A small-molecule ligand and the protein it binds are described below.
Small molecule (SMILES): CC(=O)N[C@H]1[C@H](O[C@H]2[C@H](O)[C@@H](NC(C)=O)CO[C@@H]2CO)O[C@H](CO)[C@@H](O[C@@H]2O[C@H](CO)[C@@H](O)[C@H](O)[C@@H]2O)[C@@H]1O

Sequence of chain 1.A:
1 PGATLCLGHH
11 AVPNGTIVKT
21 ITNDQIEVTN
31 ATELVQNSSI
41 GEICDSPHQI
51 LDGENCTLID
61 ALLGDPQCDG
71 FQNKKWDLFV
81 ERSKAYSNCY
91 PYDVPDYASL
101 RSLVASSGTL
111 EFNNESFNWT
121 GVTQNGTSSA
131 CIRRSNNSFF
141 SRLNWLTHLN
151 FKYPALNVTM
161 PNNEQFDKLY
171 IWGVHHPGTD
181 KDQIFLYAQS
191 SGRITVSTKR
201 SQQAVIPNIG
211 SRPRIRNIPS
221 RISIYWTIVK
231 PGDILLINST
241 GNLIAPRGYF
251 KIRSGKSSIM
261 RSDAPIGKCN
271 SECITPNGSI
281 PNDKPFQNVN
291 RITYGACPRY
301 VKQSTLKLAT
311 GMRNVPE

Binding-site contacts:
Ligand atom C1 contacts residue ASN55 of chain 1.A at 1.4 Å.
Ligand atom C6 contacts residue TYR86 of chain 1.A at 4.4 Å (hydrophobic).
Ligand atom O5 contacts residue ASN55 of chain 1.A at 2.3 Å (h-bond).
Ligand atom C3 contacts residue ASN55 of chain 1.A at 3.8 Å.
Ligand atom C2 contacts residue ASN55 of chain 1.A at 2.5 Å.
Ligand atom O5 contacts residue TYR86 of chain 1.A at 4.1 Å.
Ligand atom O7 contacts residue ASN55 of chain 1.A at 3.6 Å (h-bond).
Ligand atom C7 contacts residue ASN55 of chain 1.A at 3.5 Å.
Ligand atom C5 contacts residue ASN55 of chain 1.A at 3.6 Å.
Ligand atom N2 contacts residue ASN55 of chain 1.A at 3.0 Å (h-bond).
Ligand atom C4 contacts residue ASN55 of chain 1.A at 4.2 Å.
Ligand atom O6 contacts residue TYR86 of chain 1.A at 3.1 Å (h-bond).